Sequence of chain 21.E:
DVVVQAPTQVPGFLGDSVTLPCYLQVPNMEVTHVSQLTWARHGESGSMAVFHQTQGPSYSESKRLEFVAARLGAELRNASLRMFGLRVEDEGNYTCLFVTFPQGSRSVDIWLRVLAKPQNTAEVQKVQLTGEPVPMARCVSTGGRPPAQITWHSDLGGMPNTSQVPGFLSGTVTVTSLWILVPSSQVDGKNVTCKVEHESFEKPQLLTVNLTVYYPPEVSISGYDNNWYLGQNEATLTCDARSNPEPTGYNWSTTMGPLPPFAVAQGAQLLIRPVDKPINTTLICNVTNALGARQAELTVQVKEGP

This small molecule binds to this protein.
Small molecule (SMILES): CC(=O)N[C@H]1[C@H](O[C@H]2[C@H](O)[C@@H](NC(C)=O)CO[C@@H]2CO)O[C@H](CO)[C@@H](O)[C@@H]1O

Binding-site contacts:
Ligand atom O5 contacts residue ASN188 of chain 21.E at 2.3 Å (h-bond).
Ligand atom N2 contacts residue ASN188 of chain 21.E at 3.1 Å (h-bond).
Ligand atom C1 contacts residue ASN188 of chain 21.E at 1.4 Å.
Ligand atom C4 contacts residue ASN188 of chain 21.E at 4.2 Å.
Ligand atom O7 contacts residue ASN188 of chain 21.E at 4.2 Å.
Ligand atom C5 contacts residue ASN188 of chain 21.E at 3.6 Å.
Ligand atom O6 contacts residue ASN188 of chain 21.E at 4.5 Å.
Ligand atom C7 contacts residue ASN188 of chain 21.E at 3.9 Å.
Ligand atom C3 contacts residue ASN188 of chain 21.E at 3.9 Å.
Ligand atom C2 contacts residue ASN188 of chain 21.E at 2.6 Å.